This small molecule binds to this protein.
Small molecule (SMILES): CC(=O)N[C@H]1[C@H](O[C@H]2[C@H](O)[C@@H](NC(C)=O)CO[C@@H]2CO)O[C@H](CO)[C@@H](O)[C@@H]1O

Binding-site contacts:
Ligand atom C6 contacts residue THR63 of chain 1.D at 4.0 Å.
Ligand atom C5 contacts residue ALA62 of chain 1.D at 4.2 Å (hydrophobic).
Ligand atom C1 contacts residue THR63 of chain 1.D at 4.4 Å.
Ligand atom O5 contacts residue THR63 of chain 1.D at 3.5 Å.
Ligand atom O5 contacts residue ASN61 of chain 1.D at 2.4 Å (h-bond).
Ligand atom C1 contacts residue ASN61 of chain 1.D at 1.4 Å.
Ligand atom O6 contacts residue ALA62 of chain 1.D at 4.5 Å.
Ligand atom O5 contacts residue ALA62 of chain 1.D at 3.5 Å (h-bond).
Ligand atom C5 contacts residue ASN61 of chain 1.D at 3.7 Å.
Ligand atom O7 contacts residue ASN61 of chain 1.D at 3.2 Å (h-bond).
Ligand atom C6 contacts residue ALA62 of chain 1.D at 3.6 Å (hydrophobic).
Ligand atom O7 contacts residue SER85 of chain 1.D at 4.1 Å.
Ligand atom O7 contacts residue ASN28 of chain 1.D at 4.2 Å.
Ligand atom C7 contacts residue ASN61 of chain 1.D at 3.2 Å.
Ligand atom C4 contacts residue ASN61 of chain 1.D at 4.2 Å.
Ligand atom C5 contacts residue THR63 of chain 1.D at 4.3 Å.
Ligand atom N2 contacts residue ASN61 of chain 1.D at 2.8 Å (h-bond).
Ligand atom C3 contacts residue ASN61 of chain 1.D at 3.8 Å.
Ligand atom C8 contacts residue ASN61 of chain 1.D at 4.3 Å.
Ligand atom C8 contacts residue ILE26 of chain 1.D at 4.2 Å (hydrophobic).
Ligand atom C2 contacts residue ASN61 of chain 1.D at 2.5 Å.

Sequence of chain 1.D:
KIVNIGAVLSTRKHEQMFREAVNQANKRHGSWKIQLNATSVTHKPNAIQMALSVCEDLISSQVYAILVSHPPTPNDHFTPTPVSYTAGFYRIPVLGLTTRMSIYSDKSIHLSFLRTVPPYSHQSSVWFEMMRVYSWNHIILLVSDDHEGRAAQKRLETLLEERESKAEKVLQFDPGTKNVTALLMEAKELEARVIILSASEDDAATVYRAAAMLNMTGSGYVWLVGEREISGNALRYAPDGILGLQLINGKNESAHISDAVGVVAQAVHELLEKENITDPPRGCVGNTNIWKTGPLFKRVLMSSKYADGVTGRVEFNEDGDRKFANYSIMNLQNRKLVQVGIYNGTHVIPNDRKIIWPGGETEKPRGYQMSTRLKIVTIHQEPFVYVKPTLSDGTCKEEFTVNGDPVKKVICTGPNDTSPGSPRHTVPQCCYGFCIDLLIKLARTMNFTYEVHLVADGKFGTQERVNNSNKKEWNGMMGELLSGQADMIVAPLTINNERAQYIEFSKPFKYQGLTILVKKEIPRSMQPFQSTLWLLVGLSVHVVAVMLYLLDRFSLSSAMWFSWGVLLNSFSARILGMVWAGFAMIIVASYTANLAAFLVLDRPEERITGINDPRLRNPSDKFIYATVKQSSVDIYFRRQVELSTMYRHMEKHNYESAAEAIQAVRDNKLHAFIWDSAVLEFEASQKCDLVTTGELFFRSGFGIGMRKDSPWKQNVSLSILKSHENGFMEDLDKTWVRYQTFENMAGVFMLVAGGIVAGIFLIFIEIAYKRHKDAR